Binding-site contacts:
Ligand atom C6 contacts residue ARG1339 of chain 1.B at 4.3 Å.
Ligand atom N4 contacts residue ARG1339 of chain 1.B at 4.0 Å.
Ligand atom OP2 contacts residue GLU1112 of chain 1.B at 4.5 Å.
Ligand atom O3' contacts residue SER1113 of chain 1.B at 4.0 Å.
Ligand atom OP1 contacts residue ALA1289 of chain 1.B at 4.3 Å.
Ligand atom C2 contacts residue LYS1111 of chain 1.B at 3.9 Å.
Ligand atom C2' contacts residue LYS1111 of chain 1.B at 4.5 Å.
Ligand atom OP1 contacts residue SER1113 of chain 1.B at 4.3 Å.
Ligand atom C4 contacts residue LYS1111 of chain 1.B at 4.5 Å.
Ligand atom OP2 contacts residue THR1341 of chain 1.B at 4.0 Å.
Ligand atom O4' contacts residue LYS1111 of chain 1.B at 3.2 Å.
Ligand atom C1' contacts residue LYS1111 of chain 1.B at 4.0 Å.
Ligand atom OP2 contacts residue LYS1338 of chain 1.B at 3.0 Å (salt-bridge).
Ligand atom P contacts residue LYS1338 of chain 1.B at 4.3 Å.
Ligand atom OP1 contacts residue GLU1112 of chain 1.B at 2.6 Å (salt-bridge).
Ligand atom C4' contacts residue SER1113 of chain 1.B at 3.5 Å.
Ligand atom C5' contacts residue SER1113 of chain 1.B at 3.4 Å.
Ligand atom N9 contacts residue LYS1111 of chain 1.B at 4.4 Å.
Ligand atom O3' contacts residue LYS1111 of chain 1.B at 3.9 Å.
Ligand atom P contacts residue GLU1112 of chain 1.B at 3.9 Å.
Ligand atom C3' contacts residue SER1113 of chain 1.B at 3.9 Å.
Ligand atom O3' contacts residue GLU1112 of chain 1.B at 4.2 Å.
Ligand atom N6 contacts residue ARG1339 of chain 1.B at 3.1 Å (salt-bridge).
Ligand atom N1 contacts residue LYS1111 of chain 1.B at 4.5 Å.
Ligand atom O5' contacts residue LYS1344 of chain 1.B at 4.4 Å.
Ligand atom N3 contacts residue LYS1111 of chain 1.B at 3.9 Å.
Ligand atom C2 contacts residue K1 of chain 1.T at 4.3 Å.
Ligand atom C4' contacts residue LYS1111 of chain 1.B at 3.9 Å.
Ligand atom C1' contacts residue LYS1111 of chain 1.B at 3.8 Å.
Ligand atom OP1 contacts residue LYS1111 of chain 1.B at 3.5 Å.
Ligand atom O2 contacts residue LYS1111 of chain 1.B at 2.8 Å (salt-bridge).
Ligand atom N4 contacts residue ARG1337 of chain 1.B at 3.8 Å.

Sequence of chain 1.B:
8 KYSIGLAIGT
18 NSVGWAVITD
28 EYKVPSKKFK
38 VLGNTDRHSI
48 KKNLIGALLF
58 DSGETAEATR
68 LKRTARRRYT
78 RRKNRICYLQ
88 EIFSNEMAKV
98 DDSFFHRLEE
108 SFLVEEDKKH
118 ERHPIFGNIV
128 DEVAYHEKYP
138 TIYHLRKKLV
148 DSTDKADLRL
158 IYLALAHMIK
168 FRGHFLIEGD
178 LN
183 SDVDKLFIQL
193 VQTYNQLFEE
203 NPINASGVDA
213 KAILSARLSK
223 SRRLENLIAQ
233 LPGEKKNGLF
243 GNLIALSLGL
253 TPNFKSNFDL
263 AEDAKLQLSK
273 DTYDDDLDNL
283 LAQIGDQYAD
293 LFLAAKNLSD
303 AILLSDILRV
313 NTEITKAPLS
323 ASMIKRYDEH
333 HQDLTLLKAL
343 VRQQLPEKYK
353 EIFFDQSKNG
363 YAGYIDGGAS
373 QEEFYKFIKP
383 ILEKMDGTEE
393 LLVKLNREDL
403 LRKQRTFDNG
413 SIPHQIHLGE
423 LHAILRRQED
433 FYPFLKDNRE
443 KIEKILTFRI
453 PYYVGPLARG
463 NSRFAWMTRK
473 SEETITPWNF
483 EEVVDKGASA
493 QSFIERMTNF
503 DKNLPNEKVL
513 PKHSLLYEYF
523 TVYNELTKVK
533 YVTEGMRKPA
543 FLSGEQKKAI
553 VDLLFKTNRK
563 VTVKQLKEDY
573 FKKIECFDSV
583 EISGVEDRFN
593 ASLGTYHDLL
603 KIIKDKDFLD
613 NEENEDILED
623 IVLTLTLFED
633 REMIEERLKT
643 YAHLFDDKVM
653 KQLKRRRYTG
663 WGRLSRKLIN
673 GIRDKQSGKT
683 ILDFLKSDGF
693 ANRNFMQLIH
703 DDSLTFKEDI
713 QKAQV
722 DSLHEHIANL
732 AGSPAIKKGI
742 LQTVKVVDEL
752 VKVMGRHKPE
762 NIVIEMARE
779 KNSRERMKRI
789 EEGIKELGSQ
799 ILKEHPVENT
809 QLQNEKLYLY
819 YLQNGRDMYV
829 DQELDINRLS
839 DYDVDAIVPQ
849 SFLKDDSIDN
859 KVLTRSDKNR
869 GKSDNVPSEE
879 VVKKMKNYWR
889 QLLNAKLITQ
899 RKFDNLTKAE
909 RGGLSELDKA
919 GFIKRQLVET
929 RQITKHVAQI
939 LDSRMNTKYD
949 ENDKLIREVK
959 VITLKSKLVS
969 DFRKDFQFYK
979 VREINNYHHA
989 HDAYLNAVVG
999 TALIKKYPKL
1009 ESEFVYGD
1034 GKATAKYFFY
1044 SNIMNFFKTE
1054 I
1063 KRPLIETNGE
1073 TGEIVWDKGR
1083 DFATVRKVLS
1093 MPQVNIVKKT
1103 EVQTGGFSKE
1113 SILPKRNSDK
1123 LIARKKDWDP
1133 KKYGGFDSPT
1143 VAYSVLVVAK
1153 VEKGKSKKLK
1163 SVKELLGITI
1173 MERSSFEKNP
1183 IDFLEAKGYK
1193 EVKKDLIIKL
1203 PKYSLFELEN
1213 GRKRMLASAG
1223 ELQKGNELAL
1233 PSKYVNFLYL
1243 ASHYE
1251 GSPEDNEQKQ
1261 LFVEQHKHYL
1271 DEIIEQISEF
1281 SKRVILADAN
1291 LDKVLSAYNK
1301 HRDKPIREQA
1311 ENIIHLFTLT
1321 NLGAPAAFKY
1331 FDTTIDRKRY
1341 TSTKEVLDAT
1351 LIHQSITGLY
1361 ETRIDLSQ

This small molecule binds to this protein.
Small molecule (SMILES): Cc1cn([C@H]2C[C@H](O[P](=O)(O)OC[C@H]3O[C@@H](n4cnc5c4NC=NC5N)C[C@@H]3O[P](=O)(O)OC[C@H]3O[C@@H](n4ccc(N)nc4=O)C[C@@H]3O[P](=O)(O)OC[C@H]3O[C@@H](n4ccc(N)nc4=O)C[C@@H]3O[P](=O)(O)OC[C@H]3O[C@@H](n4cnc5c4NC=NC5N)C[C@@H]3O[P](=O)(O)OC[C@H]3O[C@@H](n4ccc(N)nc4=O)C[C@@H]3O)[C@@H](CO[P](=O)(O)O[C@H]3C[C@H](n4cnc5c4NC=NC5N)O[C@@H]3CO[P](=O)(O)O[C@H]3C[C@H](n4cnc5c4NC=NC5N)O[C@@H]3CO[P](=O)(O)O[C@H]3C[C@H](n4ccc(N)nc4=O)O[C@@H]3CO)O2)c(=O)[nH]c1=O